Sequence of chain 1.E:
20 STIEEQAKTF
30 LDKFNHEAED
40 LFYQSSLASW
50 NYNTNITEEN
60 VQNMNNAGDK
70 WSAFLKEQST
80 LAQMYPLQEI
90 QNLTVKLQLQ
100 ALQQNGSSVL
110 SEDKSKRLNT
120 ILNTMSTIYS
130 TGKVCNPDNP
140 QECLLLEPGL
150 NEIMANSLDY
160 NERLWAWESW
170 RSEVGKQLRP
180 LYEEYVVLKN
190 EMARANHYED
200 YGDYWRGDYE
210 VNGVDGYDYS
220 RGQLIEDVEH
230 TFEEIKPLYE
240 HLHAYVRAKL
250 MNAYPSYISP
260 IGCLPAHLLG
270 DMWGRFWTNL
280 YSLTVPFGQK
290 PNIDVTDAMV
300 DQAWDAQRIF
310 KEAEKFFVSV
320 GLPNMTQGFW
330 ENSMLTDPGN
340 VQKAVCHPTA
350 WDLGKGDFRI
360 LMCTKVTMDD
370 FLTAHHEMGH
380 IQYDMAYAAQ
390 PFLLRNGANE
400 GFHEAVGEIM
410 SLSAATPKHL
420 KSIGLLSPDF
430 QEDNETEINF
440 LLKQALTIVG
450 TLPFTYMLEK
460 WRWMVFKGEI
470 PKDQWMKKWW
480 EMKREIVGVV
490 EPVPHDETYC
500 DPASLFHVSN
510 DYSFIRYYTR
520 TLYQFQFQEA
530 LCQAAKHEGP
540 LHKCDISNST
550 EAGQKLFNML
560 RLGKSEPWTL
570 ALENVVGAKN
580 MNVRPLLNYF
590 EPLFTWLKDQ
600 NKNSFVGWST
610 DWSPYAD

Binding-site contacts:
Ligand atom C7 contacts residue VAL94 of chain 1.E at 4.4 Å (hydrophobic).
Ligand atom C4 contacts residue ASN91 of chain 1.E at 4.3 Å.
Ligand atom C1 contacts residue ASN91 of chain 1.E at 1.4 Å.
Ligand atom N2 contacts residue ASN91 of chain 1.E at 2.9 Å (h-bond).
Ligand atom C3 contacts residue ASN91 of chain 1.E at 3.8 Å.
Ligand atom C2 contacts residue ASN91 of chain 1.E at 2.5 Å.
Ligand atom C6 contacts residue ASN91 of chain 1.E at 4.5 Å.
Ligand atom C7 contacts residue ASN91 of chain 1.E at 4.1 Å.
Ligand atom O5 contacts residue ASN91 of chain 1.E at 2.4 Å (h-bond).
Ligand atom N2 contacts residue LYS27 of chain 1.E at 4.4 Å.
Ligand atom C8 contacts residue LYS27 of chain 1.E at 3.4 Å.
Ligand atom C8 contacts residue VAL94 of chain 1.E at 4.2 Å (hydrophobic).
Ligand atom N2 contacts residue VAL94 of chain 1.E at 4.5 Å.
Ligand atom O6 contacts residue ASN91 of chain 1.E at 4.0 Å.
Ligand atom C5 contacts residue ASN91 of chain 1.E at 3.7 Å.

This protein binds this small molecule.
Small molecule (SMILES): CC(=O)N[C@H]1[C@H](O[C@H]2[C@H](O)[C@@H](NC(C)=O)CO[C@@H]2CO)O[C@H](CO)[C@@H](O)[C@@H]1O